Binding-site contacts:
Ligand atom N3 contacts residue THR157 of chain 1.A at 3.0 Å (h-bond).
Ligand atom O2 contacts residue SER123 of chain 1.A at 3.6 Å.
Ligand atom S1 contacts residue THR157 of chain 1.A at 3.7 Å.
Ligand atom S1 contacts residue VAL156 of chain 1.A at 4.4 Å.
Ligand atom N1 contacts residue LEU124 of chain 1.A at 4.3 Å.
Ligand atom C4 contacts residue LEU124 of chain 1.A at 4.3 Å (hydrophobic).
Ligand atom C3 contacts residue ARG62 of chain 1.A at 3.7 Å.
Ligand atom O1 contacts residue GLN160 of chain 1.A at 3.5 Å (h-bond).
Ligand atom O2 contacts residue ALA158 of chain 1.A at 4.2 Å.
Ligand atom N2 contacts residue LEU124 of chain 1.A at 4.2 Å.
Ligand atom O2 contacts residue THR157 of chain 1.A at 2.8 Å (h-bond).
Ligand atom C1 contacts residue THR157 of chain 1.A at 4.5 Å.
Ligand atom N3 contacts residue GLN160 of chain 1.A at 3.6 Å (h-bond).
Ligand atom C6 contacts residue LEU124 of chain 1.A at 4.0 Å (hydrophobic).
Ligand atom O2 contacts residue VAL156 of chain 1.A at 3.1 Å.
Ligand atom O1 contacts residue LEU124 of chain 1.A at 3.3 Å.
Ligand atom N3 contacts residue ALA158 of chain 1.A at 3.7 Å.
Ligand atom S1 contacts residue GLN160 of chain 1.A at 4.1 Å.
Ligand atom O2 contacts residue LEU124 of chain 1.A at 3.5 Å.
Ligand atom C5 contacts residue LEU124 of chain 1.A at 4.0 Å (hydrophobic).
Ligand atom C6 contacts residue SER123 of chain 1.A at 3.8 Å.
Ligand atom S1 contacts residue LEU124 of chain 1.A at 3.7 Å.
Ligand atom C5 contacts residue THR157 of chain 1.A at 3.8 Å.
Ligand atom C6 contacts residue THR157 of chain 1.A at 3.9 Å.
Ligand atom C3 contacts residue SER123 of chain 1.A at 4.1 Å.

Sequence of chain 1.A:
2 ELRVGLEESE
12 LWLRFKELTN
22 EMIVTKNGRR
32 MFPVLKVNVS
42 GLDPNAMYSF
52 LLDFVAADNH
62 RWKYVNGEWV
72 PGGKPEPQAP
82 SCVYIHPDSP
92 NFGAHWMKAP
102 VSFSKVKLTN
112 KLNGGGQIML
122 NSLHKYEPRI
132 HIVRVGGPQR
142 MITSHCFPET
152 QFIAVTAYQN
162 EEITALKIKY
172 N

This protein binds this small molecule.
Small molecule (SMILES): CC(C)n1cnc(S(N)(=O)=O)c1